Binding-site contacts:
Ligand atom CA contacts residue ARG199 of chain 2.E at 4.0 Å.
Ligand atom O contacts residue ILE220 of chain 2.E at 2.9 Å (h-bond).
Ligand atom CG1 contacts residue ALA202 of chain 2.E at 3.5 Å (hydrophobic).
Ligand atom C contacts residue HIS97 of chain 2.E at 3.8 Å.
Ligand atom O contacts residue LEU221 of chain 2.E at 3.1 Å.
Ligand atom CB contacts residue ILE220 of chain 2.E at 4.0 Å (hydrophobic).
Ligand atom CD1 contacts residue ILE197 of chain 2.E at 3.5 Å (hydrophobic).
Ligand atom CG1 contacts residue THR218 of chain 2.E at 3.2 Å.
Ligand atom CB contacts residue ALA219 of chain 2.E at 4.1 Å (hydrophobic).
Ligand atom CZ contacts residue LEU182 of chain 2.E at 3.6 Å (hydrophobic).
Ligand atom CG2 contacts residue ILE220 of chain 2.E at 4.1 Å (hydrophobic).
Ligand atom CB contacts residue ASN198 of chain 2.E at 3.6 Å.
Ligand atom CE1 contacts residue LEU182 of chain 2.E at 3.4 Å (hydrophobic).
Ligand atom C contacts residue ALA202 of chain 2.E at 3.5 Å (hydrophobic).
Ligand atom C contacts residue ILE220 of chain 2.E at 3.8 Å (hydrophobic).
Ligand atom N contacts residue ILE220 of chain 2.E at 3.3 Å (h-bond).
Ligand atom CA contacts residue PRO223 of chain 2.E at 3.9 Å (hydrophobic).
Ligand atom O contacts residue ALA202 of chain 2.E at 3.7 Å.
Ligand atom O contacts residue HIS97 of chain 2.E at 4.1 Å.
Ligand atom O contacts residue ARG199 of chain 2.E at 4.0 Å.
Ligand atom SG contacts residue PRO223 of chain 2.E at 3.9 Å.
Ligand atom O contacts residue ALA222 of chain 2.E at 3.8 Å.
Ligand atom CA contacts residue ALA219 of chain 2.E at 3.6 Å (hydrophobic).
Ligand atom C contacts residue HIS97 of chain 2.E at 3.4 Å.
Ligand atom O contacts residue HIS97 of chain 2.E at 3.3 Å (h-bond).
Ligand atom CA contacts residue ILE220 of chain 2.E at 3.9 Å (hydrophobic).
Ligand atom CB contacts residue ARG199 of chain 2.E at 3.6 Å.
Ligand atom CD1 contacts residue ALA219 of chain 2.E at 4.1 Å (hydrophobic).
Ligand atom CD1 contacts residue LEU221 of chain 2.E at 3.9 Å (hydrophobic).
Ligand atom CG2 contacts residue ASN198 of chain 2.E at 3.4 Å.
Ligand atom CG2 contacts residue ARG199 of chain 2.E at 3.5 Å.
Ligand atom O contacts residue GLY200 of chain 2.E at 4.1 Å.
Ligand atom CG1 contacts residue ASN198 of chain 2.E at 4.0 Å.
Ligand atom CD1 contacts residue THR218 of chain 2.E at 3.6 Å.
Ligand atom CD1 contacts residue ASN198 of chain 2.E at 3.5 Å.
Ligand atom OH contacts residue LEU182 of chain 2.E at 3.3 Å.
Ligand atom O contacts residue ALA219 of chain 2.E at 3.3 Å.
Ligand atom N contacts residue ALA222 of chain 2.E at 4.0 Å.
Ligand atom C contacts residue ALA222 of chain 2.E at 3.8 Å (hydrophobic).
Ligand atom CD1 contacts residue ALA202 of chain 2.E at 3.7 Å (hydrophobic).

The small molecule below binds the protein below.
Small molecule (SMILES): CC[C@H](C)[C@@H](C=O)NC(=O)[C@H](C)NC(=O)[C@H](C)NC(=O)[C@H](Cc1ccc(O)cc1)NC(=O)[C@@H](N)CS

Sequence of chain 2.E:
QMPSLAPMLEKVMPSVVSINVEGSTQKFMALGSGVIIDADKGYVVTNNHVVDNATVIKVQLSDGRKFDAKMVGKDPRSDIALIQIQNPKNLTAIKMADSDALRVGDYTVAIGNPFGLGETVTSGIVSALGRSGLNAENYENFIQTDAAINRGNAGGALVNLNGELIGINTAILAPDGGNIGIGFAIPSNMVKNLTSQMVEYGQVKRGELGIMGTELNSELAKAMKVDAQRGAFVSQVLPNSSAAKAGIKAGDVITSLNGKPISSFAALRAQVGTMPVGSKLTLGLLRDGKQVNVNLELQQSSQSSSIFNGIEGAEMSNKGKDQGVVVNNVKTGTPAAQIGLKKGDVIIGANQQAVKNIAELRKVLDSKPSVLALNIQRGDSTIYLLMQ